Binding-site contacts:
Ligand atom O7 contacts residue ASN12 of chain 58.H at 3.7 Å.
Ligand atom C7 contacts residue ASN12 of chain 58.H at 3.9 Å.
Ligand atom C5 contacts residue ASN12 of chain 58.H at 4.1 Å.
Ligand atom O5 contacts residue ASN12 of chain 58.H at 2.7 Å (h-bond).
Ligand atom C2 contacts residue ASN12 of chain 58.H at 3.2 Å.
Ligand atom N2 contacts residue ASN12 of chain 58.H at 3.8 Å.
Ligand atom C1 contacts residue ASN12 of chain 58.H at 2.2 Å.

Sequence of chain 58.H:
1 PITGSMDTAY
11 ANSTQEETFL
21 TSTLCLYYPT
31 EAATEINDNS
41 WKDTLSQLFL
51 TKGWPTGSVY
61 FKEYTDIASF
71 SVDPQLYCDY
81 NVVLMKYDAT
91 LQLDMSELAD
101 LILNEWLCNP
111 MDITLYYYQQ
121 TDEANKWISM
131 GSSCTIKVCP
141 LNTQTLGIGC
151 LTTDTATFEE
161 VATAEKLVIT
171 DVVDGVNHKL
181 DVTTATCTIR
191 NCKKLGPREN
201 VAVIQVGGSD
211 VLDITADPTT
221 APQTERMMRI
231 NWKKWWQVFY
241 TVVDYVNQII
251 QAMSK

The protein below binds the small molecule below.
Small molecule (SMILES): CC(=O)N[C@H]1[C@H](O[C@H]2[C@H](O)[C@@H](NC(C)=O)CO[C@@H]2CO)O[C@H](CO)[C@@H](O)[C@@H]1O